A protein and the small-molecule ligand that binds it are described below.
Small molecule (SMILES): CN(C)C(=O)c1cccc(-c2cccc(-n3ncc(C(=O)O)c3[C@@H]3C[C@H]3c3cn(C)nn3)c2)c1

Sequence of chain 1.A:
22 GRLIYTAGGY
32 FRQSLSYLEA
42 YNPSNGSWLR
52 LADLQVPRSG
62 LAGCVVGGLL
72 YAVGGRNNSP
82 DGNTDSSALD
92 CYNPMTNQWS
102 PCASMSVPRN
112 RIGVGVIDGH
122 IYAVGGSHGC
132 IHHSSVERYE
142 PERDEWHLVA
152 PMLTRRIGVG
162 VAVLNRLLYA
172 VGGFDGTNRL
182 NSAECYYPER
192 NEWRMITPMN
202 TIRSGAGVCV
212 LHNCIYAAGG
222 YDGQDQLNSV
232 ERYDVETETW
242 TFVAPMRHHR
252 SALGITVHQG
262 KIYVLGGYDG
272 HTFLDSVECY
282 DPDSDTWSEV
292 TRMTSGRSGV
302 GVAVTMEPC

Binding-site contacts:
Ligand atom C21 contacts residue ARG112 of chain 1.A at 3.6 Å.
Ligand atom O5 contacts residue TYR269 of chain 1.A at 3.7 Å.
Ligand atom C29 contacts residue TYR222 of chain 1.A at 3.5 Å (hydrophobic).
Ligand atom C7 contacts residue SER299 of chain 1.A at 3.7 Å.
Ligand atom N33 contacts residue SER252 of chain 1.A at 3.5 Å (h-bond).
Ligand atom N33 contacts residue GLN227 of chain 1.A at 3.0 Å (h-bond).
Ligand atom N19 contacts residue GLY159 of chain 1.A at 3.3 Å.
Ligand atom N19 contacts residue ARG112 of chain 1.A at 3.6 Å.
Ligand atom C7 contacts residue TYR31 of chain 1.A at 3.5 Å (hydrophobic).
Ligand atom N18 contacts residue ARG112 of chain 1.A at 3.4 Å (salt-bridge).
Ligand atom C21 contacts residue SER205 of chain 1.A at 3.4 Å.
Ligand atom C11 contacts residue ALA253 of chain 1.A at 3.7 Å (hydrophobic).
Ligand atom C28 contacts residue TYR222 of chain 1.A at 3.7 Å (hydrophobic).
Ligand atom C32 contacts residue TYR222 of chain 1.A at 3.5 Å (hydrophobic).
Ligand atom C12 contacts residue ALA253 of chain 1.A at 3.7 Å (hydrophobic).
Ligand atom O5 contacts residue PHE274 of chain 1.A at 3.4 Å.
Ligand atom C17 contacts residue ARG112 of chain 1.A at 3.3 Å.
Ligand atom C22 contacts residue SER205 of chain 1.A at 3.4 Å.
Ligand atom N34 contacts residue TYR222 of chain 1.A at 3.6 Å.
Ligand atom C15 contacts residue ARG112 of chain 1.A at 3.7 Å.
Ligand atom C30 contacts residue TYR222 of chain 1.A at 3.5 Å (hydrophobic).
Ligand atom C4 contacts residue SER299 of chain 1.A at 3.4 Å.
Ligand atom N31 contacts residue TYR222 of chain 1.A at 3.7 Å.
Ligand atom C27 contacts residue SER252 of chain 1.A at 3.6 Å.
Ligand atom N34 contacts residue SER252 of chain 1.A at 2.7 Å (h-bond).
Ligand atom C20 contacts residue ARG112 of chain 1.A at 3.7 Å.
Ligand atom C29 contacts residue SER252 of chain 1.A at 3.7 Å.
Ligand atom C25 contacts residue ARG112 of chain 1.A at 3.4 Å.
Ligand atom O24 contacts residue PHE175 of chain 1.A at 3.7 Å.
Ligand atom C16 contacts residue ARG112 of chain 1.A at 3.7 Å.
Ligand atom N33 contacts residue TYR222 of chain 1.A at 3.5 Å.
Ligand atom O24 contacts residue SER205 of chain 1.A at 2.7 Å (h-bond).
Ligand atom C6 contacts residue SER299 of chain 1.A at 3.4 Å.
Ligand atom O23 contacts residue ARG180 of chain 1.A at 2.7 Å (salt-bridge).
Ligand atom O24 contacts residue ARG180 of chain 1.A at 2.7 Å (salt-bridge).
Ligand atom C22 contacts residue ARG180 of chain 1.A at 3.4 Å.
Ligand atom C13 contacts residue ALA253 of chain 1.A at 3.6 Å (hydrophobic).
Ligand atom C20 contacts residue SER205 of chain 1.A at 3.1 Å.
Ligand atom O5 contacts residue SER299 of chain 1.A at 2.7 Å (h-bond).
Ligand atom C1 contacts residue TYR269 of chain 1.A at 3.8 Å (hydrophobic).